Binding-site contacts:
Ligand atom CAI contacts residue ASP443 of chain 1.B at 3.8 Å.
Ligand atom CAC contacts residue THR133 of chain 1.B at 3.2 Å.
Ligand atom NAH contacts residue MET132 of chain 1.B at 3.1 Å (h-bond).
Ligand atom CAC contacts residue MET178 of chain 1.B at 3.4 Å (hydrophobic).
Ligand atom CAJ contacts residue TYR52 of chain 1.B at 3.1 Å (hydrophobic).
Ligand atom CAD contacts residue TYR52 of chain 1.B at 3.3 Å (hydrophobic).
Ligand atom CAJ contacts residue NAD1 of chain 1.E at 3.7 Å.
Ligand atom NAG contacts residue TYR52 of chain 1.B at 2.5 Å (h-bond).
Ligand atom NAH contacts residue GLY493 of chain 1.B at 4.0 Å.
Ligand atom OAB contacts residue MET178 of chain 1.B at 3.8 Å.
Ligand atom CAE contacts residue GLN131 of chain 1.B at 3.3 Å.
Ligand atom CAF contacts residue NAD1 of chain 1.E at 3.2 Å.
Ligand atom CAE contacts residue TYR52 of chain 1.B at 3.6 Å (hydrophobic).
Ligand atom NAG contacts residue MET132 of chain 1.B at 3.5 Å.
Ligand atom OAB contacts residue ARG362 of chain 1.B at 2.7 Å (salt-bridge).
Ligand atom CAI contacts residue MET178 of chain 1.B at 3.6 Å (hydrophobic).
Ligand atom OAA contacts residue ARG362 of chain 1.B at 2.9 Å (salt-bridge).
Ligand atom CAC contacts residue TYR52 of chain 1.B at 3.4 Å (hydrophobic).
Ligand atom CAE contacts residue GLY493 of chain 1.B at 3.7 Å.
Ligand atom CAI contacts residue ARG362 of chain 1.B at 3.5 Å.
Ligand atom CAI contacts residue THR133 of chain 1.B at 3.4 Å.
Ligand atom OAB contacts residue ASP443 of chain 1.B at 3.7 Å.
Ligand atom CAJ contacts residue MET132 of chain 1.B at 3.6 Å (hydrophobic).
Ligand atom OAB contacts residue ILE145 of chain 1.B at 3.8 Å.
Ligand atom OAA contacts residue THR133 of chain 1.B at 2.7 Å (h-bond).
Ligand atom CAF contacts residue MET132 of chain 1.B at 3.2 Å (hydrophobic).
Ligand atom CAE contacts residue MET132 of chain 1.B at 3.5 Å (hydrophobic).
Ligand atom OAA contacts residue TYR139 of chain 1.B at 3.4 Å.
Ligand atom CAE contacts residue NAD1 of chain 1.E at 3.4 Å.
Ligand atom CAJ contacts residue ASP443 of chain 1.B at 3.1 Å.
Ligand atom CAD contacts residue MET178 of chain 1.B at 3.6 Å (hydrophobic).
Ligand atom CAI contacts residue TYR139 of chain 1.B at 4.1 Å (hydrophobic).
Ligand atom OAB contacts residue GLY144 of chain 1.B at 3.5 Å.
Ligand atom NAH contacts residue NAD1 of chain 1.E at 3.0 Å.
Ligand atom CAC contacts residue ASP443 of chain 1.B at 3.4 Å.
Ligand atom NAH contacts residue ASP443 of chain 1.B at 4.0 Å.
Ligand atom CAD contacts residue ASP443 of chain 1.B at 3.0 Å.
Ligand atom CAF contacts residue ASP443 of chain 1.B at 2.8 Å.
Ligand atom NAG contacts residue GLN131 of chain 1.B at 3.6 Å.
Ligand atom NAG contacts residue NAD1 of chain 1.E at 3.8 Å.

Sequence of chain 1.B:
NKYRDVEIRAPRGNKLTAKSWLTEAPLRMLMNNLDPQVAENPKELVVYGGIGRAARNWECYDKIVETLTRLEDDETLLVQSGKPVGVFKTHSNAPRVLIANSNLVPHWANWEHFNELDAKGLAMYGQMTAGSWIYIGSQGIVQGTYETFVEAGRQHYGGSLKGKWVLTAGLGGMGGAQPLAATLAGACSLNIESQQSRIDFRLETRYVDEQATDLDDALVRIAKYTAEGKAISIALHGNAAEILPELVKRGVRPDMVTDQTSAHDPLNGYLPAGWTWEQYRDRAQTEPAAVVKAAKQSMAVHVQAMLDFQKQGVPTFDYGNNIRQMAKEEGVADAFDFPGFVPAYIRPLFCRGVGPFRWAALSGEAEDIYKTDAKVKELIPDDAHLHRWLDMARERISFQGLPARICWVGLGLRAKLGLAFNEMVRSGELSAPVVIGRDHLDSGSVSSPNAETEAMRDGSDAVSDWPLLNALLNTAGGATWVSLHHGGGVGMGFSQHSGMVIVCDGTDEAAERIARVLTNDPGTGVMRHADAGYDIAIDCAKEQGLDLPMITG

The small molecule below binds the protein below.
Small molecule (SMILES): O=C(O)C=Cc1c[nH]cn1